Sequence of chain 1.A:
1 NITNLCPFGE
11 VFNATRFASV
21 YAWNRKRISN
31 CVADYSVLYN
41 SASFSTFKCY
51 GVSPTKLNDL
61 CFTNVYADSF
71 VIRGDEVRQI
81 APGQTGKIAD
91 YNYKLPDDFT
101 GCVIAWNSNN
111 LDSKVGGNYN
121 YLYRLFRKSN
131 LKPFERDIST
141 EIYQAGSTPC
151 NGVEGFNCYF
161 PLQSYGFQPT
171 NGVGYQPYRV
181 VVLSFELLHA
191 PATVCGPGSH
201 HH

This protein binds this small molecule.
Small molecule (SMILES): CC(=O)N[C@H]1[C@H](O[C@H]2[C@H](O)[C@@H](NC(C)=O)CO[C@@H]2CO)O[C@H](CO)[C@@H](O[C@@H]2O[C@H](CO)[C@@H](O)[C@H](O)[C@@H]2O)[C@@H]1O

Binding-site contacts:
Ligand atom C8 contacts residue SER41 of chain 1.A at 4.0 Å.
Ligand atom O5 contacts residue ASN13 of chain 1.A at 2.3 Å (h-bond).
Ligand atom O7 contacts residue ASN13 of chain 1.A at 4.0 Å.
Ligand atom C8 contacts residue GLY9 of chain 1.A at 3.6 Å.
Ligand atom O3 contacts residue SER41 of chain 1.A at 3.8 Å.
Ligand atom C7 contacts residue GLY9 of chain 1.A at 3.5 Å.
Ligand atom C2 contacts residue SER41 of chain 1.A at 4.3 Å.
Ligand atom C1 contacts residue ASN13 of chain 1.A at 1.4 Å.
Ligand atom C8 contacts residue PHE8 of chain 1.A at 3.9 Å (hydrophobic).
Ligand atom O7 contacts residue GLY9 of chain 1.A at 3.2 Å.
Ligand atom N2 contacts residue SER41 of chain 1.A at 3.5 Å (h-bond).
Ligand atom C8 contacts residue PHE12 of chain 1.A at 3.9 Å (hydrophobic).
Ligand atom C3 contacts residue SER41 of chain 1.A at 3.9 Å.
Ligand atom N2 contacts residue GLY9 of chain 1.A at 4.3 Å.
Ligand atom C7 contacts residue SER41 of chain 1.A at 4.1 Å.
Ligand atom C3 contacts residue ASN13 of chain 1.A at 3.8 Å.
Ligand atom N2 contacts residue ASN13 of chain 1.A at 3.0 Å (h-bond).
Ligand atom C2 contacts residue ASN13 of chain 1.A at 2.5 Å.
Ligand atom C5 contacts residue ASN13 of chain 1.A at 3.6 Å.
Ligand atom C4 contacts residue ASN13 of chain 1.A at 4.2 Å.
Ligand atom C8 contacts residue LEU38 of chain 1.A at 4.2 Å (hydrophobic).
Ligand atom C7 contacts residue ASN13 of chain 1.A at 3.7 Å.